Sequence of chain 1.A:
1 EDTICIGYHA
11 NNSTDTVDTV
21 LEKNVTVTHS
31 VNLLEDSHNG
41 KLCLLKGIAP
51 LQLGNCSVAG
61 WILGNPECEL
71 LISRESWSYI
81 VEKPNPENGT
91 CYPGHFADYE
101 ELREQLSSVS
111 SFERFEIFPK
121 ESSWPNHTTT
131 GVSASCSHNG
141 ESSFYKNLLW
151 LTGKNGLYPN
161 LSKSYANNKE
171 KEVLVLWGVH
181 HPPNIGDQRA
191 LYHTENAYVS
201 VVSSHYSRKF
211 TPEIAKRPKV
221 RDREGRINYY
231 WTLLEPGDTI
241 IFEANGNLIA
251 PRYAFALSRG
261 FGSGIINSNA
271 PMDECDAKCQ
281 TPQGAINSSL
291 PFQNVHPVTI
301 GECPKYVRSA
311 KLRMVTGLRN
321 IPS

Binding-site contacts:
Ligand atom C1 contacts residue GLU87 of chain 1.A at 3.8 Å.
Ligand atom O5 contacts residue GLU87 of chain 1.A at 3.5 Å (salt-bridge).
Ligand atom C2 contacts residue ASN88 of chain 1.A at 2.3 Å.
Ligand atom C8 contacts residue ARG221 of chain 1.A at 4.5 Å.
Ligand atom N2 contacts residue ASN88 of chain 1.A at 2.7 Å (h-bond).
Ligand atom O6 contacts residue ARG221 of chain 1.A at 3.9 Å.
Ligand atom C2 contacts residue ARG221 of chain 1.A at 4.0 Å.
Ligand atom C8 contacts residue ASN65 of chain 1.A at 3.1 Å.
Ligand atom C8 contacts residue CYS91 of chain 1.A at 3.8 Å (hydrophobic).
Ligand atom C7 contacts residue ASN88 of chain 1.A at 3.2 Å.
Ligand atom C1 contacts residue ASN88 of chain 1.A at 1.4 Å.
Ligand atom C8 contacts residue GLU67 of chain 1.A at 3.8 Å.
Ligand atom C8 contacts residue CYS136 of chain 1.A at 4.5 Å (hydrophobic).
Ligand atom C8 contacts residue PRO66 of chain 1.A at 4.3 Å (hydrophobic).
Ligand atom C4 contacts residue ASN88 of chain 1.A at 4.2 Å.
Ligand atom C5 contacts residue ASN88 of chain 1.A at 3.7 Å.
Ligand atom C3 contacts residue ASN88 of chain 1.A at 3.7 Å.
Ligand atom O7 contacts residue ASN88 of chain 1.A at 3.3 Å (h-bond).
Ligand atom O7 contacts residue CYS91 of chain 1.A at 3.4 Å.
Ligand atom O3 contacts residue ARG221 of chain 1.A at 3.4 Å (salt-bridge).
Ligand atom C7 contacts residue GLU67 of chain 1.A at 4.4 Å.
Ligand atom O6 contacts residue GLU87 of chain 1.A at 3.6 Å (salt-bridge).
Ligand atom C7 contacts residue ARG221 of chain 1.A at 3.5 Å.
Ligand atom N2 contacts residue GLU67 of chain 1.A at 4.1 Å.
Ligand atom C8 contacts residue SER137 of chain 1.A at 4.4 Å.
Ligand atom C7 contacts residue ASN65 of chain 1.A at 4.1 Å.
Ligand atom N2 contacts residue ARG221 of chain 1.A at 4.0 Å.
Ligand atom O7 contacts residue ASN65 of chain 1.A at 3.9 Å.
Ligand atom O5 contacts residue ASN88 of chain 1.A at 2.4 Å (h-bond).
Ligand atom C8 contacts residue ASN88 of chain 1.A at 4.3 Å.
Ligand atom O7 contacts residue ARG221 of chain 1.A at 3.0 Å (salt-bridge).
Ligand atom C7 contacts residue CYS91 of chain 1.A at 4.0 Å (hydrophobic).
Ligand atom C3 contacts residue ARG221 of chain 1.A at 4.3 Å.
Ligand atom C6 contacts residue GLU87 of chain 1.A at 3.9 Å.

The small molecule below binds the protein below.
Small molecule (SMILES): CC(=O)N[C@H]1[C@H](O[C@H]2[C@H](O)[C@@H](NC(C)=O)CO[C@@H]2CO)O[C@H](CO)[C@@H](O[C@@H]2O[C@H](CO)[C@@H](O)[C@H](O)[C@@H]2O)[C@@H]1O